A small-molecule ligand and the protein it binds are described below.
Small molecule (SMILES): CC[C@H](C)[C@@H](C=O)NC(=O)[C@H](CO)NC(=O)[C@H](CCCCN)NC(=O)[C@@H](N)C(C)C

Sequence of chain 18.A:
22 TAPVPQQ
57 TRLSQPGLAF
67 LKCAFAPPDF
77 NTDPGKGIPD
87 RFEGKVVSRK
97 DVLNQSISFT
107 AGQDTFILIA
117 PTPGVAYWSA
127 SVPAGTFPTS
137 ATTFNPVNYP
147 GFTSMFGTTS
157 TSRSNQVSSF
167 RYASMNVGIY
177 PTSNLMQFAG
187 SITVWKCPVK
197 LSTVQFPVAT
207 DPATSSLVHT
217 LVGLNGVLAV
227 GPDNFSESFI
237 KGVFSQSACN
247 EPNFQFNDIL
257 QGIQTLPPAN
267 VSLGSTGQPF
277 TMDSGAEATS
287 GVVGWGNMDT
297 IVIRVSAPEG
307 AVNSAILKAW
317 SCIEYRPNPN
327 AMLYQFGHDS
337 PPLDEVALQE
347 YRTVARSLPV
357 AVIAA

Binding-site contacts:
Ligand atom CD1 contacts residue THR349 of chain 18.A at 4.3 Å.
Ligand atom CG2 contacts residue PHE71 of chain 18.A at 4.0 Å (hydrophobic).